The small molecule below binds the protein below.
Small molecule (SMILES): CC[C@H](C)[C@H](NC(=O)[C@H](CC(N)=O)NC(=O)[C@H](CC(C)C)NC(=O)[C@H](CO)NC(=O)CNC(=O)[C@@H](N)CO)C(=O)NCC(=O)N[C@@H](CO)C(=O)N[C@@H](CC(C)C)C(=O)N[C@H](C=O)CCCCN

Sequence of chain 38.A:
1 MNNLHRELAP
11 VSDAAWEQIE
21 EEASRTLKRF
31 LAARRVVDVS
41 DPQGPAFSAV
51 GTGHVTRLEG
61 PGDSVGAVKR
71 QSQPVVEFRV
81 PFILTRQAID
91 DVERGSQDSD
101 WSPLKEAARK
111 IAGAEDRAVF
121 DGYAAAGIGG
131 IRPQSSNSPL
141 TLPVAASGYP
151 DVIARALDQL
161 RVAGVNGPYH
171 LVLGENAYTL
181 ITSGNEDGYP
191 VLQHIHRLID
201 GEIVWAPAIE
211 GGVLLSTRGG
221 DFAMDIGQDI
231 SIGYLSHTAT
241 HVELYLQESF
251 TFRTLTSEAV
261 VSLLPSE

Binding-site contacts:
Ligand atom CA contacts residue ASP229 of chain 38.A at 3.8 Å.
Ligand atom OG contacts residue ASP229 of chain 38.A at 3.6 Å.
Ligand atom C contacts residue ARG34 of chain 38.A at 3.7 Å.
Ligand atom N contacts residue ARG34 of chain 38.A at 3.7 Å.
Ligand atom CD1 contacts residue LEU27 of chain 38.A at 3.6 Å (hydrophobic).
Ligand atom N contacts residue ASP229 of chain 38.A at 2.8 Å (salt-bridge).
Ligand atom CA contacts residue SER231 of chain 38.A at 3.6 Å.
Ligand atom CB contacts residue ILE230 of chain 38.A at 3.6 Å (hydrophobic).
Ligand atom CD1 contacts residue ILE230 of chain 38.A at 3.5 Å (hydrophobic).
Ligand atom CD1 contacts residue LYS28 of chain 38.A at 3.4 Å.
Ligand atom O contacts residue SER231 of chain 38.A at 3.2 Å.
Ligand atom N contacts residue ARG34 of chain 38.A at 3.9 Å.
Ligand atom O contacts residue ARG6 of chain 38.A at 3.4 Å (salt-bridge).
Ligand atom C contacts residue ASP229 of chain 38.A at 3.8 Å.
Ligand atom N contacts residue ASP229 of chain 38.A at 3.2 Å (salt-bridge).
Ligand atom O contacts residue ILE232 of chain 38.A at 3.6 Å (h-bond).
Ligand atom CE contacts residue VAL37 of chain 38.A at 3.7 Å (hydrophobic).
Ligand atom CG2 contacts residue LEU31 of chain 38.A at 3.8 Å (hydrophobic).
Ligand atom CE contacts residue VAL36 of chain 38.A at 3.7 Å (hydrophobic).
Ligand atom CD1 contacts residue LEU27 of chain 38.A at 3.8 Å (hydrophobic).
Ligand atom CD2 contacts residue SER24 of chain 38.A at 3.5 Å.
Ligand atom CA contacts residue ASP229 of chain 38.A at 3.6 Å.
Ligand atom CD1 contacts residue LEU31 of chain 38.A at 3.6 Å (hydrophobic).
Ligand atom CA contacts residue ARG6 of chain 38.A at 3.7 Å.
Ligand atom N contacts residue ILE230 of chain 38.A at 3.1 Å (h-bond).
Ligand atom N contacts residue ARG34 of chain 38.A at 3.4 Å (salt-bridge).
Ligand atom CE contacts residue ARG35 of chain 38.A at 3.8 Å.
Ligand atom O contacts residue ARG34 of chain 38.A at 2.8 Å (salt-bridge).
Ligand atom CB contacts residue ARG35 of chain 38.A at 3.4 Å.
Ligand atom O contacts residue LEU4 of chain 38.A at 3.7 Å.
Ligand atom C contacts residue SER231 of chain 38.A at 3.8 Å.
Ligand atom CD2 contacts residue GLU20 of chain 38.A at 3.6 Å.
Ligand atom CA contacts residue ARG35 of chain 38.A at 3.8 Å.
Ligand atom CG contacts residue ILE230 of chain 38.A at 3.6 Å (hydrophobic).
Ligand atom OG contacts residue ARG34 of chain 38.A at 3.7 Å.
Ligand atom CG contacts residue ARG35 of chain 38.A at 3.1 Å.
Ligand atom O contacts residue ASN2 of chain 38.A at 3.8 Å.
Ligand atom CB contacts residue VAL39 of chain 38.A at 3.7 Å (hydrophobic).
Ligand atom CB contacts residue SER24 of chain 38.A at 3.8 Å.
Ligand atom NZ contacts residue THR217 of chain 38.A at 3.8 Å.